Binding-site contacts:
Ligand atom C6 contacts residue TYR64 of chain 1.D at 3.4 Å (hydrophobic).
Ligand atom O5 contacts residue TYR64 of chain 1.D at 4.0 Å.
Ligand atom C2 contacts residue ASN61 of chain 1.D at 2.4 Å.
Ligand atom C1 contacts residue TYR64 of chain 1.D at 4.3 Å (hydrophobic).
Ligand atom N2 contacts residue ASN61 of chain 1.D at 2.9 Å (h-bond).
Ligand atom C7 contacts residue ASN61 of chain 1.D at 3.4 Å.
Ligand atom C1 contacts residue SER63 of chain 1.D at 3.8 Å.
Ligand atom C5 contacts residue TYR64 of chain 1.D at 3.8 Å (hydrophobic).
Ligand atom C3 contacts residue ASN61 of chain 1.D at 3.8 Å.
Ligand atom C4 contacts residue ASN61 of chain 1.D at 4.2 Å.
Ligand atom C7 contacts residue SER63 of chain 1.D at 4.0 Å.
Ligand atom C8 contacts residue SER63 of chain 1.D at 3.9 Å.
Ligand atom C2 contacts residue SER63 of chain 1.D at 4.0 Å.
Ligand atom C8 contacts residue ARG84 of chain 1.D at 4.0 Å.
Ligand atom O7 contacts residue ASN61 of chain 1.D at 3.5 Å (h-bond).
Ligand atom C8 contacts residue ASN61 of chain 1.D at 4.2 Å.
Ligand atom C5 contacts residue ASN61 of chain 1.D at 3.6 Å.
Ligand atom C3 contacts residue SER63 of chain 1.D at 4.5 Å.
Ligand atom O6 contacts residue TYR64 of chain 1.D at 4.1 Å.
Ligand atom O5 contacts residue ASN61 of chain 1.D at 2.3 Å (h-bond).
Ligand atom O7 contacts residue ARG84 of chain 1.D at 4.2 Å.
Ligand atom C1 contacts residue ASN61 of chain 1.D at 1.4 Å.
Ligand atom N2 contacts residue SER63 of chain 1.D at 3.2 Å (h-bond).

Sequence of chain 1.D:
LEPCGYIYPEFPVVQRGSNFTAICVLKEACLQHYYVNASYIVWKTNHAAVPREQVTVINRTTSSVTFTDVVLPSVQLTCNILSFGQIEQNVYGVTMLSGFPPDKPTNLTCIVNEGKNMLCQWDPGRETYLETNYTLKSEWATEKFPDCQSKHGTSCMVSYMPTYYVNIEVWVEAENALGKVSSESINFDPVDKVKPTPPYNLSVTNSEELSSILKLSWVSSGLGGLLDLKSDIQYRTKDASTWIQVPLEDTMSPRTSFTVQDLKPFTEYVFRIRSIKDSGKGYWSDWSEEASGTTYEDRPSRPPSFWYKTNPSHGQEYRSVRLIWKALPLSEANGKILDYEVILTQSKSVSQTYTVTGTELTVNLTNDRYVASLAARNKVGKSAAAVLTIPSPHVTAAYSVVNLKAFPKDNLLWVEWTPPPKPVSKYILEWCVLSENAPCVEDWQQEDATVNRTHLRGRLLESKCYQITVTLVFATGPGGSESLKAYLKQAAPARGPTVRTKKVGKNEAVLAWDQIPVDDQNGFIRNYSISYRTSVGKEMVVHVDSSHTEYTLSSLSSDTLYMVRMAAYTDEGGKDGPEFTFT

This small molecule binds to this protein.
Small molecule (SMILES): CC(=O)N[C@@H]1[C@@H](O)[C@H](O)[C@@H](CO)O[C@H]1O